The protein below binds the small molecule below.
Small molecule (SMILES): Cc1cccc(O)c1

Binding-site contacts:
Ligand atom O1 contacts residue LEU11 of chain 2.DA at 4.5 Å.
Ligand atom C5 contacts residue LEU11 of chain 2.DA at 3.8 Å (hydrophobic).
Ligand atom O1 contacts residue VAL10 of chain 2.CA at 3.5 Å.
Ligand atom C5 contacts residue LEU6 of chain 1.DA at 4.4 Å (hydrophobic).
Ligand atom C7 contacts residue ALA14 of chain 2.DA at 3.8 Å (hydrophobic).
Ligand atom C4 contacts residue HIS5 of chain 1.DA at 3.3 Å.
Ligand atom C7 contacts residue HIS5 of chain 1.DA at 3.4 Å.
Ligand atom O1 contacts residue CYS6 of chain 2.CA at 2.7 Å (h-bond).
Ligand atom C5 contacts residue HIS10 of chain 2.DA at 4.5 Å.
Ligand atom C1 contacts residue VAL10 of chain 2.CA at 4.3 Å (hydrophobic).
Ligand atom C5 contacts residue CYS7 of chain 2.DA at 4.4 Å (hydrophobic).
Ligand atom C5 contacts residue HIS5 of chain 1.DA at 4.0 Å.
Ligand atom C1 contacts residue CYS11 of chain 2.CA at 3.9 Å (hydrophobic).
Ligand atom C4 contacts residue HIS10 of chain 2.DA at 4.3 Å.
Ligand atom C6 contacts residue LEU11 of chain 2.DA at 3.6 Å (hydrophobic).
Ligand atom C4 contacts residue LEU11 of chain 2.DA at 4.3 Å (hydrophobic).
Ligand atom C2 contacts residue CYS11 of chain 2.CA at 4.1 Å (hydrophobic).
Ligand atom C7 contacts residue LEU16 of chain 2.CA at 4.0 Å (hydrophobic).
Ligand atom C6 contacts residue CYS7 of chain 2.DA at 4.4 Å (hydrophobic).
Ligand atom O1 contacts residue SER9 of chain 2.CA at 3.6 Å (h-bond).
Ligand atom C3 contacts residue LEU16 of chain 2.CA at 4.4 Å (hydrophobic).
Ligand atom C2 contacts residue LEU16 of chain 2.CA at 4.2 Å (hydrophobic).
Ligand atom C1 contacts residue LEU11 of chain 2.DA at 4.0 Å (hydrophobic).
Ligand atom C5 contacts residue CYS6 of chain 2.CA at 4.2 Å (hydrophobic).
Ligand atom C3 contacts residue ALA14 of chain 2.DA at 4.5 Å (hydrophobic).
Ligand atom C6 contacts residue VAL2 of chain 1.DA at 4.3 Å (hydrophobic).
Ligand atom C7 contacts residue LEU17 of chain 1.FA at 3.6 Å (hydrophobic).
Ligand atom O1 contacts residue CYS11 of chain 2.CA at 2.7 Å (h-bond).
Ligand atom C6 contacts residue CYS6 of chain 2.CA at 3.0 Å (hydrophobic).
Ligand atom C2 contacts residue HIS5 of chain 1.DA at 4.3 Å.
Ligand atom C3 contacts residue HIS5 of chain 1.DA at 3.4 Å.
Ligand atom C1 contacts residue CYS6 of chain 2.CA at 3.3 Å (hydrophobic).
Ligand atom C2 contacts residue VAL10 of chain 2.CA at 4.3 Å (hydrophobic).
Ligand atom C2 contacts residue LEU11 of chain 2.DA at 4.5 Å (hydrophobic).

Sequence of chain 1.DA:
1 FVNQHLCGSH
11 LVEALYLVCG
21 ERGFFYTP

Sequence of chain 2.CA:
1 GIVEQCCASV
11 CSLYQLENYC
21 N

Sequence of chain 2.DA:
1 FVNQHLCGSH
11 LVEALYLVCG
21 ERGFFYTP

Sequence of chain 1.FA:
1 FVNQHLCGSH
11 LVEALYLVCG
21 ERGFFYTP